Sequence of chain 2.E:
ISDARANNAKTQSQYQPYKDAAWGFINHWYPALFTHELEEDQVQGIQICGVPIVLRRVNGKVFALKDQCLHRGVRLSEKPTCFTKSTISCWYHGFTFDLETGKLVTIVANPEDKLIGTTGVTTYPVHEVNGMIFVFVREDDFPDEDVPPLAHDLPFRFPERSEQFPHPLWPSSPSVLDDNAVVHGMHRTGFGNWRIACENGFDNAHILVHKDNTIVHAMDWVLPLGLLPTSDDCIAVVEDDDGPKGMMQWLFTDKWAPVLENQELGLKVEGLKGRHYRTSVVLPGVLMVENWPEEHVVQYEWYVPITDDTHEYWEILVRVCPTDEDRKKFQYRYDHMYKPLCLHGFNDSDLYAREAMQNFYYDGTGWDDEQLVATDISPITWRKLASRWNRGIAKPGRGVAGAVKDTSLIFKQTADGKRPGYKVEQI

Binding-site contacts:
Ligand atom C10 contacts residue TYR292 of chain 2.E at 3.6 Å (hydrophobic).
Ligand atom C6 contacts residue VAL304 of chain 2.E at 4.0 Å (hydrophobic).
Ligand atom C4 contacts residue LEU302 of chain 2.E at 3.6 Å (hydrophobic).
Ligand atom C6 contacts residue TRP307 of chain 2.E at 3.8 Å (hydrophobic).
Ligand atom C10 contacts residue ILE222 of chain 2.E at 3.9 Å (hydrophobic).
Ligand atom C5 contacts residue VAL304 of chain 2.E at 3.5 Å (hydrophobic).
Ligand atom C5 contacts residue GLU316 of chain 2.E at 3.7 Å.
Ligand atom N2 contacts residue GLY216 of chain 2.E at 2.8 Å (h-bond).
Ligand atom C7 contacts residue TRP307 of chain 2.E at 3.4 Å (hydrophobic).
Ligand atom C9 contacts residue PHE361 of chain 2.E at 4.2 Å (hydrophobic).
Ligand atom C1 contacts residue ILE222 of chain 2.E at 4.2 Å (hydrophobic).
Ligand atom O1 contacts residue TYR292 of chain 2.E at 4.2 Å.
Ligand atom C8 contacts residue PHE361 of chain 2.E at 4.0 Å (hydrophobic).
Ligand atom O1 contacts residue ASN219 of chain 2.E at 4.3 Å.
Ligand atom N2 contacts residue HIS221 of chain 2.E at 4.2 Å.
Ligand atom C6 contacts residue GLN314 of chain 2.E at 3.4 Å.
Ligand atom C1 contacts residue THR294 of chain 2.E at 3.9 Å.
Ligand atom C4 contacts residue GLY216 of chain 2.E at 3.9 Å.
Ligand atom C1 contacts residue GLY216 of chain 2.E at 3.5 Å.
Ligand atom O1 contacts residue THR294 of chain 2.E at 3.9 Å.
Ligand atom C5 contacts residue GLN314 of chain 2.E at 3.4 Å.
Ligand atom C9 contacts residue TYR292 of chain 2.E at 4.3 Å (hydrophobic).
Ligand atom C3 contacts residue GLY216 of chain 2.E at 3.8 Å.
Ligand atom C9 contacts residue TRP307 of chain 2.E at 4.0 Å (hydrophobic).
Ligand atom C8 contacts residue VAL304 of chain 2.E at 4.1 Å (hydrophobic).
Ligand atom O1 contacts residue ILE222 of chain 2.E at 4.0 Å.
Ligand atom C7 contacts residue PHE361 of chain 2.E at 3.5 Å (hydrophobic).
Ligand atom C1 contacts residue HIS221 of chain 2.E at 4.1 Å.
Ligand atom C5 contacts residue ASN362 of chain 2.E at 3.9 Å.
Ligand atom C6 contacts residue PHE361 of chain 2.E at 4.1 Å (hydrophobic).
Ligand atom C3 contacts residue VAL304 of chain 2.E at 3.9 Å (hydrophobic).
Ligand atom N2 contacts residue THR294 of chain 2.E at 3.7 Å.
Ligand atom O1 contacts residue HIS221 of chain 2.E at 3.9 Å.
Ligand atom O1 contacts residue ASP218 of chain 2.E at 4.3 Å.
Ligand atom C6 contacts residue ASN362 of chain 2.E at 3.8 Å.
Ligand atom C1 contacts residue TYR292 of chain 2.E at 4.2 Å (hydrophobic).
Ligand atom C5 contacts residue LEU302 of chain 2.E at 4.1 Å (hydrophobic).
Ligand atom O1 contacts residue GLY216 of chain 2.E at 3.4 Å (h-bond).
Ligand atom C4 contacts residue VAL304 of chain 2.E at 3.4 Å (hydrophobic).
Ligand atom C7 contacts residue VAL304 of chain 2.E at 4.2 Å (hydrophobic).

A protein and the small-molecule ligand that binds it are described below.
Small molecule (SMILES): O=c1ccc2ccccc2[nH]1